A protein and the small-molecule ligand that binds it are described below.
Small molecule (SMILES): Cc1cc(CCCOc2c(C)cc(-n3nnc(C)n3)cc2C)on1

Sequence of chain 2.A:
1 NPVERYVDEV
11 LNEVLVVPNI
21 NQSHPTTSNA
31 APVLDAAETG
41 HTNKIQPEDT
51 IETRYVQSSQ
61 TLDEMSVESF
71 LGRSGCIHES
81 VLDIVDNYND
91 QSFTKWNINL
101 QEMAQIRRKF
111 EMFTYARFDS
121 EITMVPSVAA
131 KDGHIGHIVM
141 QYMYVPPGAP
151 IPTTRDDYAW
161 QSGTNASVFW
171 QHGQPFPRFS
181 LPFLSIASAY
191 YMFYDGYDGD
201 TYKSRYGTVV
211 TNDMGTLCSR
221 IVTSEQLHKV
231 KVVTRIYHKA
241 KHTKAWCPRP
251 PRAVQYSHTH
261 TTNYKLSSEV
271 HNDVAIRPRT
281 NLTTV

Binding-site contacts:
Ligand atom CM6 contacts residue LEU184 of chain 2.A at 3.6 Å (hydrophobic).
Ligand atom CM4 contacts residue ALA166 of chain 2.A at 3.2 Å (hydrophobic).
Ligand atom O1 contacts residue MET214 of chain 2.A at 3.2 Å.
Ligand atom C6B contacts residue LEU181 of chain 2.A at 3.5 Å (hydrophobic).
Ligand atom C5 contacts residue MET214 of chain 2.A at 3.7 Å (hydrophobic).
Ligand atom C3 contacts residue LEU100 of chain 2.A at 3.7 Å (hydrophobic).
Ligand atom C4A contacts residue PHE179 of chain 2.A at 3.5 Å (hydrophobic).
Ligand atom CM6 contacts residue LEU181 of chain 2.A at 3.8 Å (hydrophobic).
Ligand atom C4 contacts residue LEU100 of chain 2.A at 3.8 Å (hydrophobic).
Ligand atom C5B contacts residue TYR144 of chain 2.A at 3.7 Å (hydrophobic).
Ligand atom CM4 contacts residue TYR144 of chain 2.A at 3.8 Å (hydrophobic).
Ligand atom CM4 contacts residue VAL168 of chain 2.A at 3.9 Å (hydrophobic).
Ligand atom N2A contacts residue PHE179 of chain 2.A at 3.3 Å.
Ligand atom C4 contacts residue MET214 of chain 2.A at 4.0 Å (hydrophobic).
Ligand atom N5A contacts residue PHE179 of chain 2.A at 3.2 Å.
Ligand atom CM3 contacts residue TYR190 of chain 2.A at 3.8 Å (hydrophobic).
Ligand atom N2A contacts residue TYR144 of chain 2.A at 4.0 Å.
Ligand atom N2 contacts residue LEU100 of chain 2.A at 3.8 Å.
Ligand atom N1A contacts residue MET124 of chain 2.A at 3.9 Å.
Ligand atom N1A contacts residue LEU217 of chain 2.A at 3.4 Å.
Ligand atom N1A contacts residue PHE179 of chain 2.A at 3.2 Å.
Ligand atom C4 contacts residue TYR190 of chain 2.A at 3.8 Å (hydrophobic).
Ligand atom C4A contacts residue TYR144 of chain 2.A at 3.5 Å (hydrophobic).
Ligand atom C1B contacts residue ILE98 of chain 2.A at 3.6 Å (hydrophobic).
Ligand atom N3A contacts residue PHE179 of chain 2.A at 3.6 Å.
Ligand atom C5 contacts residue LEU100 of chain 2.A at 4.0 Å (hydrophobic).
Ligand atom N2 contacts residue MET214 of chain 2.A at 3.7 Å.
Ligand atom CM4 contacts residue TYR142 of chain 2.A at 3.9 Å (hydrophobic).
Ligand atom C1C contacts residue MET214 of chain 2.A at 3.4 Å (hydrophobic).
Ligand atom C5B contacts residue LEU181 of chain 2.A at 3.6 Å (hydrophobic).
Ligand atom CM2 contacts residue ILE122 of chain 2.A at 3.9 Å (hydrophobic).
Ligand atom C3C contacts residue LEU181 of chain 2.A at 4.0 Å (hydrophobic).
Ligand atom CM6 contacts residue TYR144 of chain 2.A at 3.7 Å (hydrophobic).
Ligand atom N3A contacts residue TYR144 of chain 2.A at 3.2 Å.
Ligand atom C6B contacts residue ILE98 of chain 2.A at 3.8 Å (hydrophobic).
Ligand atom O1B contacts residue ILE98 of chain 2.A at 3.1 Å.
Ligand atom O1 contacts residue LEU100 of chain 2.A at 3.8 Å.
Ligand atom C1B contacts residue LEU181 of chain 2.A at 3.9 Å (hydrophobic).
Ligand atom N5A contacts residue LEU217 of chain 2.A at 3.7 Å.
Ligand atom CM2 contacts residue ILE77 of chain 2.A at 3.9 Å (hydrophobic).